Sequence of chain 1.A:
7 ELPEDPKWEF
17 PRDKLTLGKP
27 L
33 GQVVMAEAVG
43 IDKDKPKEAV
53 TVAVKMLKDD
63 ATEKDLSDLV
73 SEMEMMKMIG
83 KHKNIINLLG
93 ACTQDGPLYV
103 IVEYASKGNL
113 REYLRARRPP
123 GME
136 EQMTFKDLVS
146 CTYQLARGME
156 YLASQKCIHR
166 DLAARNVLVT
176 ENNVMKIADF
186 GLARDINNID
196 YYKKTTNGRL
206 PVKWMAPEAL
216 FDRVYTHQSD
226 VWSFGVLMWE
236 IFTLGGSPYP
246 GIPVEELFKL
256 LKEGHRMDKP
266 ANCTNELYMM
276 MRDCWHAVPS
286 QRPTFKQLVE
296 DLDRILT

A small-molecule ligand and the protein it binds are described below.
Small molecule (SMILES): Oc1ccc(-c2ccc3c(-c4ccc(N5CC[NH2+]CC5)cc4)n[nH]c3c2)cc1

Binding-site contacts:
Ligand atom C20 contacts residue VAL35 of chain 1.A at 3.6 Å (hydrophobic).
Ligand atom C17 contacts residue SER108 of chain 1.A at 3.8 Å.
Ligand atom C12 contacts residue LEU27 of chain 1.A at 3.6 Å (hydrophobic).
Ligand atom N1 contacts residue ALA107 of chain 1.A at 3.0 Å (h-bond).
Ligand atom C7 contacts residue ALA55 of chain 1.A at 3.5 Å (hydrophobic).
Ligand atom C11 contacts residue ALA107 of chain 1.A at 3.6 Å (hydrophobic).
Ligand atom C9 contacts residue ALA107 of chain 1.A at 3.1 Å (hydrophobic).
Ligand atom C11 contacts residue LEU27 of chain 1.A at 3.8 Å (hydrophobic).
Ligand atom C1 contacts residue LEU173 of chain 1.A at 3.4 Å (hydrophobic).
Ligand atom C10 contacts residue TYR106 of chain 1.A at 3.9 Å (hydrophobic).
Ligand atom N2 contacts residue ALA107 of chain 1.A at 3.6 Å.
Ligand atom C3 contacts residue LEU173 of chain 1.A at 3.9 Å (hydrophobic).
Ligand atom N1 contacts residue TYR106 of chain 1.A at 3.6 Å.
Ligand atom C1 contacts residue ALA55 of chain 1.A at 3.8 Å (hydrophobic).
Ligand atom C10 contacts residue ALA107 of chain 1.A at 2.7 Å (hydrophobic).
Ligand atom C2 contacts residue VAL35 of chain 1.A at 3.9 Å (hydrophobic).
Ligand atom N2 contacts residue GLU105 of chain 1.A at 3.0 Å (salt-bridge).
Ligand atom C18 contacts residue GLU74 of chain 1.A at 3.2 Å.
Ligand atom N2 contacts residue LEU173 of chain 1.A at 3.7 Å.
Ligand atom N3 contacts residue SER108 of chain 1.A at 3.9 Å.
Ligand atom C7 contacts residue LEU173 of chain 1.A at 3.3 Å (hydrophobic).
Ligand atom C1 contacts residue VAL104 of chain 1.A at 3.9 Å (hydrophobic).
Ligand atom C6 contacts residue LEU173 of chain 1.A at 3.5 Å (hydrophobic).
Ligand atom C21 contacts residue VAL35 of chain 1.A at 4.0 Å (hydrophobic).
Ligand atom N2 contacts residue TYR106 of chain 1.A at 3.8 Å.
Ligand atom C9 contacts residue SER108 of chain 1.A at 3.8 Å.
Ligand atom C2 contacts residue LEU173 of chain 1.A at 3.8 Å (hydrophobic).
Ligand atom C23 contacts residue GLU74 of chain 1.A at 3.3 Å.
Ligand atom C3 contacts residue VAL35 of chain 1.A at 3.9 Å (hydrophobic).
Ligand atom O1 contacts residue GLU74 of chain 1.A at 2.3 Å (salt-bridge).
Ligand atom C4 contacts residue LEU173 of chain 1.A at 3.8 Å (hydrophobic).
Ligand atom N1 contacts residue GLU105 of chain 1.A at 4.0 Å.
Ligand atom O1 contacts residue LYS57 of chain 1.A at 3.1 Å (salt-bridge).
Ligand atom C18 contacts residue LYS57 of chain 1.A at 3.8 Å.
Ligand atom O1 contacts residue ASP184 of chain 1.A at 3.6 Å (salt-bridge).
Ligand atom C22 contacts residue VAL104 of chain 1.A at 3.9 Å (hydrophobic).
Ligand atom C5 contacts residue LEU27 of chain 1.A at 3.8 Å (hydrophobic).
Ligand atom C15 contacts residue SER108 of chain 1.A at 3.9 Å.
Ligand atom C13 contacts residue LEU27 of chain 1.A at 4.0 Å (hydrophobic).
Ligand atom N2 contacts residue ALA55 of chain 1.A at 3.4 Å.